Sequence of chain 2.A:
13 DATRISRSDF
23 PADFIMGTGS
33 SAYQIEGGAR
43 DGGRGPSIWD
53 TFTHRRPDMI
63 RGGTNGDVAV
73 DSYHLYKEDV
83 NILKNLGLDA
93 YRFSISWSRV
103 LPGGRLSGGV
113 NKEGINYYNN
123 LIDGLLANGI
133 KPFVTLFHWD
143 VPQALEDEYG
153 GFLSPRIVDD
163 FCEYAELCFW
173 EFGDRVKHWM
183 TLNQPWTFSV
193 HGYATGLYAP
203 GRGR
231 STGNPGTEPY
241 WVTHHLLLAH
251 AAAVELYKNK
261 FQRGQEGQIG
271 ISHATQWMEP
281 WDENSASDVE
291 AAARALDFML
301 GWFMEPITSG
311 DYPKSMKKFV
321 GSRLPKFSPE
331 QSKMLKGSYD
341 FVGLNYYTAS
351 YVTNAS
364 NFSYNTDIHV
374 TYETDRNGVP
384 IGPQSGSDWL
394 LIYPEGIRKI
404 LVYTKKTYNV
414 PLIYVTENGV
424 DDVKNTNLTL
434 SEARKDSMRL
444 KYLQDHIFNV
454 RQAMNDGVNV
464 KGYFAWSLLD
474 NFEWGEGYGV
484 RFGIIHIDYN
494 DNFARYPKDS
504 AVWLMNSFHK

Binding-site contacts:
Ligand atom C18 contacts residue GLN186 of chain 2.A at 3.4 Å.
Ligand atom C1 contacts residue GLN186 of chain 2.A at 4.0 Å.
Ligand atom C5 contacts residue TYR347 of chain 2.A at 3.9 Å (hydrophobic).
Ligand atom C12 contacts residue TRP392 of chain 2.A at 3.6 Å (hydrophobic).
Ligand atom C7 contacts residue TYR200 of chain 2.A at 3.5 Å (hydrophobic).
Ligand atom C20 contacts residue GLU476 of chain 2.A at 3.2 Å.
Ligand atom O5 contacts residue GLN186 of chain 2.A at 3.5 Å (h-bond).
Ligand atom O1 contacts residue GLN186 of chain 2.A at 3.2 Å (h-bond).
Ligand atom O14 contacts residue THR348 of chain 2.A at 4.1 Å.
Ligand atom O25 contacts residue GLU476 of chain 2.A at 2.6 Å (salt-bridge).
Ligand atom C21 contacts residue GLU476 of chain 2.A at 3.6 Å.
Ligand atom O27 contacts residue GLU420 of chain 2.A at 2.9 Å (salt-bridge).
Ligand atom C18 contacts residue GLU420 of chain 2.A at 4.0 Å.
Ligand atom O27 contacts residue TYR347 of chain 2.A at 4.1 Å.
Ligand atom C20 contacts residue TRP477 of chain 2.A at 3.9 Å (hydrophobic).
Ligand atom O26 contacts residue GLN36 of chain 2.A at 3.0 Å (h-bond).
Ligand atom C19 contacts residue TRP477 of chain 2.A at 4.0 Å (hydrophobic).
Ligand atom O26 contacts residue TRP477 of chain 2.A at 3.0 Å (h-bond).
Ligand atom C19 contacts residue TRP469 of chain 2.A at 3.7 Å (hydrophobic).
Ligand atom C4 contacts residue TRP392 of chain 2.A at 4.1 Å (hydrophobic).
Ligand atom O25 contacts residue GLN36 of chain 2.A at 3.2 Å (h-bond).
Ligand atom C15 contacts residue THR275 of chain 2.A at 3.4 Å.
Ligand atom C20 contacts residue TRP469 of chain 2.A at 3.8 Å (hydrophobic).
Ligand atom O26 contacts residue HIS140 of chain 2.A at 3.5 Å.
Ligand atom C20 contacts residue GLN36 of chain 2.A at 3.9 Å.
Ligand atom O26 contacts residue TRP469 of chain 2.A at 3.7 Å.
Ligand atom C23 contacts residue PHE485 of chain 2.A at 3.4 Å (hydrophobic).
Ligand atom O25 contacts residue TRP469 of chain 2.A at 2.9 Å (h-bond).
Ligand atom C21 contacts residue TRP469 of chain 2.A at 4.1 Å (hydrophobic).
Ligand atom O14 contacts residue TRP392 of chain 2.A at 3.9 Å.
Ligand atom O27 contacts residue GLN186 of chain 2.A at 2.7 Å (h-bond).
Ligand atom C17 contacts residue GLN186 of chain 2.A at 3.7 Å.
Ligand atom C8 contacts residue TYR200 of chain 2.A at 3.7 Å (hydrophobic).
Ligand atom C23 contacts residue GLU476 of chain 2.A at 2.9 Å.
Ligand atom O24 contacts residue GLU476 of chain 2.A at 2.4 Å (salt-bridge).
Ligand atom O5 contacts residue TYR347 of chain 2.A at 4.0 Å.
Ligand atom O13 contacts residue TRP392 of chain 2.A at 3.7 Å.
Ligand atom C9 contacts residue TRP392 of chain 2.A at 4.0 Å (hydrophobic).
Ligand atom C2 contacts residue THR189 of chain 2.A at 3.9 Å.
Ligand atom C15 contacts residue GLN276 of chain 2.A at 3.7 Å.

The small molecule below binds the protein below.
Small molecule (SMILES): C=C[C@H]1[C@H](O[C@@H]2O[C@H](CO)[C@@H](O)[C@H](O)[C@H]2O)OC=C(C(=O)OC)[C@H]1CC=O